The protein below binds the small molecule below.
Small molecule (SMILES): Cc1cc(CCCCCCCOc2ccc(C3=NCCO3)cc2)on1

Binding-site contacts:
Ligand atom C31 contacts residue TYR197 of chain 26.A at 3.7 Å (hydrophobic).
Ligand atom C6C contacts residue ILE123 of chain 26.A at 3.6 Å (hydrophobic).
Ligand atom O1A contacts residue LEU186 of chain 26.A at 3.7 Å.
Ligand atom C6C contacts residue TRP97 of chain 26.A at 3.9 Å (hydrophobic).
Ligand atom C5B contacts residue ILE188 of chain 26.A at 3.6 Å (hydrophobic).
Ligand atom C4A contacts residue PRO173 of chain 26.A at 3.3 Å (hydrophobic).
Ligand atom C1B contacts residue LEU99 of chain 26.A at 3.9 Å (hydrophobic).
Ligand atom O1B contacts residue LEU99 of chain 26.A at 3.1 Å.
Ligand atom C5A contacts residue LEU186 of chain 26.A at 3.6 Å (hydrophobic).
Ligand atom C4B contacts residue LEU226 of chain 26.A at 3.9 Å (hydrophobic).
Ligand atom O1A contacts residue ALA149 of chain 26.A at 3.7 Å.
Ligand atom C31 contacts residue ASN199 of chain 26.A at 3.4 Å.
Ligand atom C5A contacts residue VAL175 of chain 26.A at 3.9 Å (hydrophobic).
Ligand atom C1C contacts residue TYR197 of chain 26.A at 3.7 Å (hydrophobic).
Ligand atom N2 contacts residue ASN221 of chain 26.A at 3.9 Å.
Ligand atom C5C contacts residue LEU99 of chain 26.A at 3.6 Å (hydrophobic).
Ligand atom C3B contacts residue LEU226 of chain 26.A at 3.5 Å (hydrophobic).
Ligand atom C5A contacts residue ALA149 of chain 26.A at 3.2 Å (hydrophobic).
Ligand atom O1 contacts residue TYR197 of chain 26.A at 3.9 Å.
Ligand atom C6B contacts residue ILE188 of chain 26.A at 3.7 Å (hydrophobic).
Ligand atom C5C contacts residue THR101 of chain 26.A at 3.7 Å.
Ligand atom C7C contacts residue ILE123 of chain 26.A at 3.5 Å (hydrophobic).
Ligand atom C4 contacts residue TYR197 of chain 26.A at 3.6 Å (hydrophobic).
Ligand atom C3 contacts residue TYR197 of chain 26.A at 3.7 Å (hydrophobic).
Ligand atom C2B contacts residue LEU226 of chain 26.A at 3.6 Å (hydrophobic).
Ligand atom C3B contacts residue ILE123 of chain 26.A at 3.9 Å (hydrophobic).
Ligand atom C2C contacts residue THR101 of chain 26.A at 3.8 Å.
Ligand atom C6C contacts residue LEU99 of chain 26.A at 3.6 Å (hydrophobic).
Ligand atom C7C contacts residue LEU99 of chain 26.A at 3.5 Å (hydrophobic).
Ligand atom C4A contacts residue TYR151 of chain 26.A at 3.8 Å (hydrophobic).
Ligand atom O1B contacts residue TRP97 of chain 26.A at 3.6 Å.
Ligand atom C4C contacts residue THR121 of chain 26.A at 3.7 Å.
Ligand atom C4A contacts residue LEU186 of chain 26.A at 3.9 Å (hydrophobic).
Ligand atom O1 contacts residue MET223 of chain 26.A at 3.6 Å (h-bond).
Ligand atom C5 contacts residue TYR197 of chain 26.A at 3.8 Å (hydrophobic).
Ligand atom C2B contacts residue ILE123 of chain 26.A at 3.5 Å (hydrophobic).
Ligand atom O1A contacts residue LEU226 of chain 26.A at 3.8 Å.
Ligand atom N3A contacts residue TYR151 of chain 26.A at 3.3 Å.
Ligand atom C2A contacts residue LEU186 of chain 26.A at 3.7 Å (hydrophobic).
Ligand atom C5A contacts residue PRO173 of chain 26.A at 3.5 Å (hydrophobic).

Sequence of chain 26.A:
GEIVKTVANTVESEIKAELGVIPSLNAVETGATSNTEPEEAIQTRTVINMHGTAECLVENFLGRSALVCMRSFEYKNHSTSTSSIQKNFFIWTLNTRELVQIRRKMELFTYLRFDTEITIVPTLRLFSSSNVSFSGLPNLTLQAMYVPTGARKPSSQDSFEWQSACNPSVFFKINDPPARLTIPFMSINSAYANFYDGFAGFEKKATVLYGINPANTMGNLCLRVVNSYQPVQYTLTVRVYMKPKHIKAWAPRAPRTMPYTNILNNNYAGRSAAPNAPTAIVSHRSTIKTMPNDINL

Sequence of chain 26.C:
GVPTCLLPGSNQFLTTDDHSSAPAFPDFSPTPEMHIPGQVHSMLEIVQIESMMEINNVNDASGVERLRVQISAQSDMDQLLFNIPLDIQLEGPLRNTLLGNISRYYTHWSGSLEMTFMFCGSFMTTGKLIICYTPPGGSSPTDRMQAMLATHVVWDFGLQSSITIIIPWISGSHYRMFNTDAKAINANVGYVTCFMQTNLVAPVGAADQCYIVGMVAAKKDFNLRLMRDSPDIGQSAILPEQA